Sequence of chain 1.B:
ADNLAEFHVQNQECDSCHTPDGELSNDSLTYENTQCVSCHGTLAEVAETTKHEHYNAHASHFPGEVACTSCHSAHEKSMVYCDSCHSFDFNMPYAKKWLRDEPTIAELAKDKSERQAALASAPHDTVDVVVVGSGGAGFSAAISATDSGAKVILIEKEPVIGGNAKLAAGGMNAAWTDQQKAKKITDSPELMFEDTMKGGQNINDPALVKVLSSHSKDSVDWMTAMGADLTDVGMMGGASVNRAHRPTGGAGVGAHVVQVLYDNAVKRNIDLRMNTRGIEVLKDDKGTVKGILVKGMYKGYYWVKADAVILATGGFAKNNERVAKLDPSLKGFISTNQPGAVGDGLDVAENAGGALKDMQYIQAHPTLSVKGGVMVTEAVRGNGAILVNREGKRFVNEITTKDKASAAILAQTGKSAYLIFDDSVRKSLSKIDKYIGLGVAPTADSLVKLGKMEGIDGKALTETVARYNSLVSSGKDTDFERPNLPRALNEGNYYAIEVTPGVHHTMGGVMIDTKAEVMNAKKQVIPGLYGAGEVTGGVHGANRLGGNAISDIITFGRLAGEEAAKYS

Binding-site contacts:
Ligand atom C4 contacts residue HIS365 of chain 1.B at 3.8 Å.
Ligand atom O7 contacts residue LYS402 of chain 1.B at 4.0 Å.
Ligand atom OXT contacts residue MET375 of chain 1.B at 3.8 Å.
Ligand atom O8 contacts residue FAD1 of chain 1.O at 3.2 Å.
Ligand atom OXT contacts residue GLU378 of chain 1.B at 3.8 Å.
Ligand atom O7 contacts residue ARG544 of chain 1.B at 2.7 Å (salt-bridge).
Ligand atom C6 contacts residue ARG544 of chain 1.B at 3.3 Å.
Ligand atom C6 contacts residue GLY546 of chain 1.B at 3.6 Å.
Ligand atom O7 contacts residue LEU545 of chain 1.B at 3.9 Å.
Ligand atom OXT contacts residue MET236 of chain 1.B at 3.6 Å.
Ligand atom O contacts residue HIS365 of chain 1.B at 2.5 Å (h-bond).
Ligand atom O8 contacts residue HIS504 of chain 1.B at 3.0 Å (h-bond).
Ligand atom C4 contacts residue LYS402 of chain 1.B at 4.0 Å.
Ligand atom C contacts residue MET375 of chain 1.B at 3.8 Å (hydrophobic).
Ligand atom C5 contacts residue FAD1 of chain 1.O at 3.4 Å.
Ligand atom OXT contacts residue THR377 of chain 1.B at 2.6 Å (h-bond).
Ligand atom O contacts residue GLU378 of chain 1.B at 2.8 Å (salt-bridge).
Ligand atom C4 contacts residue FAD1 of chain 1.O at 3.4 Å.
Ligand atom OXT contacts residue GLY170 of chain 1.B at 3.1 Å (h-bond).
Ligand atom O contacts residue MET375 of chain 1.B at 3.7 Å.
Ligand atom O7 contacts residue FAD1 of chain 1.O at 2.9 Å.
Ligand atom C contacts residue HIS365 of chain 1.B at 3.6 Å.
Ligand atom C5 contacts residue MET236 of chain 1.B at 3.5 Å (hydrophobic).
Ligand atom C6 contacts residue LYS402 of chain 1.B at 3.5 Å.
Ligand atom C6 contacts residue FAD1 of chain 1.O at 3.2 Å.
Ligand atom OXT contacts residue ALA169 of chain 1.B at 3.8 Å.
Ligand atom OXT contacts residue FAD1 of chain 1.O at 3.7 Å.
Ligand atom C contacts residue GLU378 of chain 1.B at 3.6 Å.
Ligand atom C5 contacts residue GLY547 of chain 1.B at 4.0 Å.
Ligand atom O7 contacts residue GLY546 of chain 1.B at 2.9 Å.
Ligand atom C5 contacts residue GLY546 of chain 1.B at 4.0 Å.
Ligand atom C contacts residue MET236 of chain 1.B at 3.7 Å (hydrophobic).
Ligand atom O contacts residue THR377 of chain 1.B at 3.3 Å.
Ligand atom C contacts residue THR377 of chain 1.B at 3.4 Å.
Ligand atom O7 contacts residue GLY547 of chain 1.B at 2.5 Å (h-bond).
Ligand atom O8 contacts residue ARG544 of chain 1.B at 2.7 Å (salt-bridge).
Ligand atom C4 contacts residue MET375 of chain 1.B at 3.9 Å (hydrophobic).
Ligand atom C6 contacts residue GLY547 of chain 1.B at 3.6 Å.
Ligand atom C5 contacts residue LYS402 of chain 1.B at 3.7 Å.
Ligand atom O8 contacts residue LYS402 of chain 1.B at 3.6 Å.

This small molecule binds to this protein.
Small molecule (SMILES): O=C(O)/C=C/C(=O)O